A small-molecule ligand and the protein it binds are described below.
Small molecule (SMILES): CC(=O)N[C@H]1[C@H](O[C@H]2[C@H](O)[C@@H](NC(C)=O)CO[C@@H]2CO[C@@H]2O[C@@H](C)[C@@H](O)[C@@H](O)[C@@H]2O)O[C@H](CO)[C@@H](O[C@H]2O[C@H](CO[C@H]3O[C@H](CO)[C@@H](O)[C@H](O)[C@@H]3O[C@@H]3O[C@H](CO)[C@@H](O)[C@H](O)[C@H]3NC(C)=O)[C@@H](O)[C@H](O[C@H]3O[C@H](CO)[C@@H](O)[C@H](O)[C@@H]3O[C@@H]3O[C@H](CO)[C@@H](O)[C@H](O)[C@H]3NC(C)=O)[C@@H]2O)[C@@H]1O

Binding-site contacts:
Ligand atom C2 contacts residue PHE15 of chain 1.C at 3.8 Å (hydrophobic).
Ligand atom N2 contacts residue ARG106 of chain 1.C at 3.4 Å (salt-bridge).
Ligand atom O7 contacts residue VAL36 of chain 1.C at 3.7 Å.
Ligand atom C5 contacts residue TYR68 of chain 1.C at 3.8 Å (hydrophobic).
Ligand atom C3 contacts residue PHE13 of chain 1.C at 3.9 Å (hydrophobic).
Ligand atom C2 contacts residue PHE13 of chain 1.C at 3.5 Å (hydrophobic).
Ligand atom C7 contacts residue ASP37 of chain 1.C at 3.5 Å.
Ligand atom C8 contacts residue ASN69 of chain 1.C at 3.5 Å.
Ligand atom O6 contacts residue PHE13 of chain 1.C at 3.5 Å.
Ligand atom O6 contacts residue TYR68 of chain 1.C at 3.8 Å.
Ligand atom C3 contacts residue ARG106 of chain 1.C at 3.7 Å.
Ligand atom O7 contacts residue ASP37 of chain 1.C at 3.5 Å (salt-bridge).
Ligand atom C6 contacts residue THR32 of chain 1.C at 3.5 Å.
Ligand atom C1 contacts residue ASN69 of chain 1.C at 1.4 Å.
Ligand atom O6 contacts residue VAL36 of chain 1.C at 3.6 Å.
Ligand atom C3 contacts residue ASN69 of chain 1.C at 3.8 Å.
Ligand atom O6 contacts residue PHE15 of chain 1.C at 3.5 Å.
Ligand atom O7 contacts residue ARG73 of chain 1.C at 3.6 Å.
Ligand atom C1 contacts residue PHE15 of chain 1.C at 3.6 Å (hydrophobic).
Ligand atom C2 contacts residue ASP37 of chain 1.C at 3.4 Å.
Ligand atom O3 contacts residue ASP37 of chain 1.C at 3.4 Å (salt-bridge).
Ligand atom O4 contacts residue THR32 of chain 1.C at 3.7 Å.
Ligand atom C2 contacts residue ASN69 of chain 1.C at 2.5 Å.
Ligand atom O5 contacts residue ASN69 of chain 1.C at 2.4 Å (h-bond).
Ligand atom C5 contacts residue PHE15 of chain 1.C at 3.4 Å (hydrophobic).
Ligand atom C5 contacts residue ASN69 of chain 1.C at 3.7 Å.
Ligand atom C6 contacts residue PHE15 of chain 1.C at 3.5 Å (hydrophobic).
Ligand atom O6 contacts residue THR32 of chain 1.C at 3.2 Å.
Ligand atom C5 contacts residue PHE15 of chain 1.C at 3.7 Å (hydrophobic).
Ligand atom N2 contacts residue ASN69 of chain 1.C at 2.9 Å (h-bond).
Ligand atom O4 contacts residue MAN4 of chain 2.G at 3.1 Å (h-bond).
Ligand atom C7 contacts residue ASN69 of chain 1.C at 3.4 Å.
Ligand atom O5 contacts residue VAL36 of chain 1.C at 3.5 Å.
Ligand atom C8 contacts residue ARG106 of chain 1.C at 3.7 Å.
Ligand atom O3 contacts residue ARG106 of chain 1.C at 3.8 Å.
Ligand atom O5 contacts residue TYR68 of chain 1.C at 3.8 Å.
Ligand atom C3 contacts residue ASP37 of chain 1.C at 3.2 Å.
Ligand atom N2 contacts residue ASP37 of chain 1.C at 2.6 Å (salt-bridge).
Ligand atom O5 contacts residue PHE13 of chain 1.C at 3.6 Å.
Ligand atom C6 contacts residue PHE13 of chain 1.C at 3.4 Å (hydrophobic).

Sequence of chain 1.C:
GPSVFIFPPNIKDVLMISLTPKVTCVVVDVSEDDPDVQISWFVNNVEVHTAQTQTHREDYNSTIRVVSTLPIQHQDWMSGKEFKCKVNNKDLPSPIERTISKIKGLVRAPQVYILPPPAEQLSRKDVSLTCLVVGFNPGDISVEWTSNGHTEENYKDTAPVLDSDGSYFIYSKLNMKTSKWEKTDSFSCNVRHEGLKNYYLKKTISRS